This protein binds this small molecule.
Small molecule (SMILES): CN[C@@H]1C[C@H]2O[C@@](C)([C@@H]1OC)n1c3ccccc3c3c4c(c5c6ccccc6n2c5c31)C(=O)NC4

Sequence of chain 1.B:
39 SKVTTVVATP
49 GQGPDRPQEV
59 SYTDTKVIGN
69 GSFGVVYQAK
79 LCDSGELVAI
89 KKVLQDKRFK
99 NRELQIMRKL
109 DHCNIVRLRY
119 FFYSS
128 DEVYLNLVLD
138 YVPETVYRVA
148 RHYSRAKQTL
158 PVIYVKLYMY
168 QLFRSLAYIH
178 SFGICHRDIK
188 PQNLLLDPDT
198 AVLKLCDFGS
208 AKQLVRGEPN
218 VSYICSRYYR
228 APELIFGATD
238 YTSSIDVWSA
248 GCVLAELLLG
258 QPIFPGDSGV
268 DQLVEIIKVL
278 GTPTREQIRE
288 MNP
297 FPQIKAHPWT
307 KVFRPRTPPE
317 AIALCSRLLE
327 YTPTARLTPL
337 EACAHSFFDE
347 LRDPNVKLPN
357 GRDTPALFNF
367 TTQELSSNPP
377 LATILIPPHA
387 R

Binding-site contacts:
Ligand atom C8 contacts residue ALA87 of chain 1.B at 3.6 Å (hydrophobic).
Ligand atom C27 contacts residue CYS203 of chain 1.B at 3.8 Å (hydrophobic).
Ligand atom C26 contacts residue VAL74 of chain 1.B at 3.9 Å (hydrophobic).
Ligand atom C3 contacts residue VAL139 of chain 1.B at 3.9 Å (hydrophobic).
Ligand atom N1 contacts residue ASP137 of chain 1.B at 2.9 Å (salt-bridge).
Ligand atom C15 contacts residue ASP204 of chain 1.B at 3.5 Å.
Ligand atom C4 contacts residue VAL139 of chain 1.B at 3.3 Å (hydrophobic).
Ligand atom O5 contacts residue TYR138 of chain 1.B at 3.3 Å.
Ligand atom C3 contacts residue TYR138 of chain 1.B at 3.8 Å (hydrophobic).
Ligand atom C20 contacts residue ILE66 of chain 1.B at 3.6 Å (hydrophobic).
Ligand atom C13 contacts residue LEU136 of chain 1.B at 4.0 Å (hydrophobic).
Ligand atom C26 contacts residue GLY69 of chain 1.B at 3.6 Å.
Ligand atom C25 contacts residue GLY67 of chain 1.B at 3.8 Å.
Ligand atom C25 contacts residue ILE66 of chain 1.B at 3.6 Å (hydrophobic).
Ligand atom C27 contacts residue GLN189 of chain 1.B at 3.4 Å.
Ligand atom C18 contacts residue VAL74 of chain 1.B at 3.9 Å (hydrophobic).
Ligand atom C5 contacts residue ILE66 of chain 1.B at 3.5 Å (hydrophobic).
Ligand atom C4 contacts residue TYR138 of chain 1.B at 3.7 Å (hydrophobic).
Ligand atom C8 contacts residue ASP137 of chain 1.B at 3.7 Å.
Ligand atom N2 contacts residue VAL74 of chain 1.B at 3.8 Å.
Ligand atom C9 contacts residue ASP137 of chain 1.B at 3.8 Å.
Ligand atom C28 contacts residue GLN189 of chain 1.B at 3.9 Å.
Ligand atom O5 contacts residue VAL139 of chain 1.B at 2.8 Å (h-bond).
Ligand atom O4 contacts residue GLY67 of chain 1.B at 3.4 Å.
Ligand atom N1 contacts residue ALA87 of chain 1.B at 3.7 Å.
Ligand atom C14 contacts residue LYS89 of chain 1.B at 3.8 Å.
Ligand atom O5 contacts residue ASP137 of chain 1.B at 3.8 Å.
Ligand atom C1 contacts residue ILE66 of chain 1.B at 3.6 Å (hydrophobic).
Ligand atom C8 contacts residue LEU192 of chain 1.B at 3.7 Å (hydrophobic).
Ligand atom C6 contacts residue ILE66 of chain 1.B at 4.0 Å (hydrophobic).
Ligand atom N1 contacts residue LEU192 of chain 1.B at 3.5 Å.
Ligand atom C8 contacts residue VAL139 of chain 1.B at 3.8 Å (hydrophobic).
Ligand atom C17 contacts residue VAL74 of chain 1.B at 3.8 Å (hydrophobic).
Ligand atom C14 contacts residue ASP204 of chain 1.B at 3.6 Å.
Ligand atom C9 contacts residue ALA87 of chain 1.B at 3.8 Å (hydrophobic).
Ligand atom C27 contacts residue ASN190 of chain 1.B at 3.9 Å.
Ligand atom C15 contacts residue LYS89 of chain 1.B at 3.8 Å.
Ligand atom C7 contacts residue LEU192 of chain 1.B at 4.0 Å (hydrophobic).
Ligand atom O5 contacts residue ALA87 of chain 1.B at 3.9 Å.
Ligand atom C4 contacts residue ILE66 of chain 1.B at 3.7 Å (hydrophobic).